This protein binds this small molecule.
Small molecule (SMILES): COc1ccc(OC)c(Sc2ccc3nnc(-c4cnn(C)c4)n3n2)c1

Binding-site contacts:
Ligand atom C15 contacts residue ASP177 of chain 1.A at 3.4 Å.
Ligand atom N1 contacts residue LEU39 of chain 1.A at 3.5 Å (h-bond).
Ligand atom N4 contacts residue VAL117 of chain 1.A at 3.2 Å (h-bond).
Ligand atom C10 contacts residue VAL47 of chain 1.A at 3.8 Å (hydrophobic).
Ligand atom C10 contacts residue GLY176 of chain 1.A at 3.4 Å.
Ligand atom C16 contacts residue ASN164 of chain 1.A at 3.8 Å.
Ligand atom O2 contacts residue ASP177 of chain 1.A at 3.8 Å.
Ligand atom S contacts residue GLY176 of chain 1.A at 2.5 Å (h-bond).
Ligand atom C17 contacts residue VAL47 of chain 1.A at 3.6 Å (hydrophobic).
Ligand atom C13 contacts residue ASP177 of chain 1.A at 3.6 Å.
Ligand atom N2 contacts residue LEU39 of chain 1.A at 3.2 Å (h-bond).
Ligand atom C9 contacts residue GLU115 of chain 1.A at 3.1 Å.
Ligand atom C14 contacts residue ASP177 of chain 1.A at 3.7 Å.
Ligand atom C17 contacts residue LYS66 of chain 1.A at 3.5 Å.
Ligand atom C17 contacts residue GLY45 of chain 1.A at 3.6 Å.
Ligand atom N4 contacts residue ALA64 of chain 1.A at 3.7 Å.
Ligand atom C15 contacts residue GLY176 of chain 1.A at 3.7 Å.
Ligand atom N5 contacts residue LEU166 of chain 1.A at 3.6 Å.
Ligand atom S contacts residue MET114 of chain 1.A at 3.6 Å.
Ligand atom C9 contacts residue ALA64 of chain 1.A at 3.5 Å (hydrophobic).
Ligand atom C1 contacts residue GLY40 of chain 1.A at 3.5 Å.
Ligand atom C12 contacts residue VAL47 of chain 1.A at 3.5 Å (hydrophobic).
Ligand atom O1 contacts residue LEU166 of chain 1.A at 3.7 Å.
Ligand atom C1 contacts residue LEU39 of chain 1.A at 3.4 Å (hydrophobic).
Ligand atom C3 contacts residue LEU166 of chain 1.A at 3.8 Å (hydrophobic).
Ligand atom C12 contacts residue ASP177 of chain 1.A at 3.6 Å.
Ligand atom C7 contacts residue GLY176 of chain 1.A at 3.6 Å.
Ligand atom C6 contacts residue LEU166 of chain 1.A at 3.7 Å (hydrophobic).
Ligand atom C5 contacts residue LEU166 of chain 1.A at 3.6 Å (hydrophobic).
Ligand atom C16 contacts residue ARG163 of chain 1.A at 3.4 Å.
Ligand atom C8 contacts residue MET114 of chain 1.A at 3.5 Å (hydrophobic).
Ligand atom C11 contacts residue VAL47 of chain 1.A at 3.0 Å (hydrophobic).
Ligand atom O1 contacts residue GLY176 of chain 1.A at 3.3 Å (h-bond).
Ligand atom C10 contacts residue ASP177 of chain 1.A at 3.6 Å.
Ligand atom N6 contacts residue LEU166 of chain 1.A at 3.7 Å.
Ligand atom O1 contacts residue ASP177 of chain 1.A at 3.7 Å.
Ligand atom C14 contacts residue ASN164 of chain 1.A at 3.7 Å.
Ligand atom C6 contacts residue ALA64 of chain 1.A at 3.5 Å (hydrophobic).
Ligand atom C17 contacts residue LYS46 of chain 1.A at 3.5 Å.
Ligand atom C16 contacts residue LEU166 of chain 1.A at 3.7 Å (hydrophobic).

Sequence of chain 1.A:
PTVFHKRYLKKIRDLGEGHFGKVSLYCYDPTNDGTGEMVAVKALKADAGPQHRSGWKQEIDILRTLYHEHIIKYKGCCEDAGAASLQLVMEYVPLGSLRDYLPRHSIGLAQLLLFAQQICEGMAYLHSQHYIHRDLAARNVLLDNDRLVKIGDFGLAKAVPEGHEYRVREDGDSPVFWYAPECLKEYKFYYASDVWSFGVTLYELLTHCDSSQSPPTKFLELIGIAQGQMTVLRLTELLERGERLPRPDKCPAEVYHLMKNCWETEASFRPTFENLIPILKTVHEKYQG